The protein below binds the small molecule below.
Small molecule (SMILES): C[C@H](NC(=O)CC[C@H](N)C(=O)O)C(=O)NCC(=O)O

Sequence of chain 1.B:
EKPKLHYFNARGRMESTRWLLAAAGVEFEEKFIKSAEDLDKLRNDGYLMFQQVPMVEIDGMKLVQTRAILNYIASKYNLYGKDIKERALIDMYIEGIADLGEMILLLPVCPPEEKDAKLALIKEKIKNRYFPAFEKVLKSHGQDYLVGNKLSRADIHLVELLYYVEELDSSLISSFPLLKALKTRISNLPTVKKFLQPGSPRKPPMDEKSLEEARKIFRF

Binding-site contacts:
Ligand atom CAG contacts residue GSN1 of chain 1.O at 0.0 Å.
Ligand atom OAI contacts residue GSN1 of chain 1.O at 0.0 Å (h-bond).
Ligand atom CAO contacts residue GSN1 of chain 1.O at 0.0 Å.
Ligand atom CA contacts residue GSN1 of chain 1.O at 0.0 Å.
Ligand atom NAJ contacts residue VAL54 of chain 1.B at 2.7 Å (h-bond).
Ligand atom CAK contacts residue GSN1 of chain 1.O at 0.1 Å.
Ligand atom NAQ contacts residue GSN1 of chain 1.O at 0.0 Å (h-bond).
Ligand atom OAT contacts residue GSN1 of chain 1.O at 0.0 Å (h-bond).
Ligand atom NAJ contacts residue GSN1 of chain 1.O at 0.0 Å (h-bond).
Ligand atom OAP contacts residue VAL54 of chain 1.B at 3.2 Å (h-bond).
Ligand atom CAH contacts residue GLN53 of chain 1.B at 3.6 Å.
Ligand atom NAQ contacts residue PHE219 of chain 1.B at 3.6 Å.
Ligand atom N contacts residue GLN66 of chain 1.B at 2.9 Å (h-bond).
Ligand atom CB contacts residue GSN1 of chain 1.O at 0.0 Å.
Ligand atom CAS contacts residue GSN1 of chain 1.O at 0.0 Å.
Ligand atom CAL contacts residue PHE219 of chain 1.B at 3.5 Å (hydrophobic).
Ligand atom CA contacts residue GLN66 of chain 1.B at 3.1 Å.
Ligand atom OAP contacts residue GSN1 of chain 1.O at 0.0 Å (h-bond).
Ligand atom CAH contacts residue VAL54 of chain 1.B at 3.6 Å (hydrophobic).
Ligand atom OAU contacts residue GSN1 of chain 1.O at 0.0 Å (h-bond).
Ligand atom O contacts residue GLN66 of chain 1.B at 3.4 Å.
Ligand atom CAK contacts residue VAL54 of chain 1.B at 3.6 Å (hydrophobic).
Ligand atom OAI contacts residue GLN53 of chain 1.B at 3.5 Å (h-bond).
Ligand atom C contacts residue THR67 of chain 1.B at 3.4 Å.
Ligand atom CAG contacts residue VAL54 of chain 1.B at 3.5 Å (hydrophobic).
Ligand atom CAL contacts residue VAL54 of chain 1.B at 3.5 Å (hydrophobic).
Ligand atom OAT contacts residue GLN53 of chain 1.B at 3.4 Å (h-bond).
Ligand atom C contacts residue GSN1 of chain 1.O at 0.0 Å.
Ligand atom CAR contacts residue GSN1 of chain 1.O at 0.0 Å.
Ligand atom C contacts residue GLN66 of chain 1.B at 3.3 Å.
Ligand atom OAU contacts residue ARG44 of chain 1.B at 2.9 Å (salt-bridge).
Ligand atom O contacts residue GSN1 of chain 1.O at 0.0 Å (h-bond).
Ligand atom OXT contacts residue GSN1 of chain 1.O at 0.0 Å (h-bond).
Ligand atom OXT contacts residue THR67 of chain 1.B at 2.8 Å (h-bond).
Ligand atom CAR contacts residue ARG44 of chain 1.B at 3.6 Å.
Ligand atom O contacts residue THR67 of chain 1.B at 3.0 Å (h-bond).
Ligand atom OAP contacts residue GLN53 of chain 1.B at 3.2 Å.
Ligand atom CAH contacts residue GSN1 of chain 1.O at 0.0 Å.
Ligand atom CAL contacts residue GSN1 of chain 1.O at 0.2 Å.
Ligand atom N contacts residue GSN1 of chain 1.O at 0.0 Å (h-bond).